Sequence of chain 1.A:
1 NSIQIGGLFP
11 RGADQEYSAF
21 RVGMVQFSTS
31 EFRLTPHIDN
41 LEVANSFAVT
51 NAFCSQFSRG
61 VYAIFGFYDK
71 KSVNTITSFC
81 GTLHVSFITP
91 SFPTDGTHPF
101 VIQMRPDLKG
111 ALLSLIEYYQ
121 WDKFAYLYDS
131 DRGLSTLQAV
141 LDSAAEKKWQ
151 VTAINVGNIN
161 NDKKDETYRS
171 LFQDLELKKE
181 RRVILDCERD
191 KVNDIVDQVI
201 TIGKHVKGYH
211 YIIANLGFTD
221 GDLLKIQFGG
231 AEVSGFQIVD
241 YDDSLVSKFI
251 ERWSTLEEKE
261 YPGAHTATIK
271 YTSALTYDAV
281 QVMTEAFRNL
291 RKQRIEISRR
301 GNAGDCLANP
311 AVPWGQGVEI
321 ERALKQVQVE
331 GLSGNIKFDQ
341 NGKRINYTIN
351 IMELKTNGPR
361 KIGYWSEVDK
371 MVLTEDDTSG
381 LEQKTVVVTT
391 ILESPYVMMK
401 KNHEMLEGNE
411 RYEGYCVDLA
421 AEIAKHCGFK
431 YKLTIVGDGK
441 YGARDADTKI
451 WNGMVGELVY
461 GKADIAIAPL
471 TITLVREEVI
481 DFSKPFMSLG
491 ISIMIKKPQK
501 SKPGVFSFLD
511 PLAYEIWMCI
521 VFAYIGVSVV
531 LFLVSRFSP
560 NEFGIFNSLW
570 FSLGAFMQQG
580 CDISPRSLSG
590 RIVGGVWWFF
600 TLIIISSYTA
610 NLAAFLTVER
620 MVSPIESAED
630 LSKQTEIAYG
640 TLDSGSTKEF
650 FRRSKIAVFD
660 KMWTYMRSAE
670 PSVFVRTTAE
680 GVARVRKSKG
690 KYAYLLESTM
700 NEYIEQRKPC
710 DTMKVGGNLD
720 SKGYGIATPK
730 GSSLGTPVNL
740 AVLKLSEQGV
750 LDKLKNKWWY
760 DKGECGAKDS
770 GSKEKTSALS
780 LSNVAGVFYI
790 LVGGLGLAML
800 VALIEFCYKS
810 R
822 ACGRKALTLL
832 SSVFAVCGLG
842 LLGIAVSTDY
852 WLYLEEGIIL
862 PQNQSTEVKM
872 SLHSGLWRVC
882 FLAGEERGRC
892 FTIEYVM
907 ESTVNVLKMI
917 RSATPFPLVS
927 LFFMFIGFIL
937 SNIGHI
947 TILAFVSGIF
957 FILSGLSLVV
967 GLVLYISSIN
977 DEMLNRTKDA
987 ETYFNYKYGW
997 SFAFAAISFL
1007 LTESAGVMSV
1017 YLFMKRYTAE

The protein below binds the small molecule below.
Small molecule (SMILES): N[C@@H](CCC(=O)O)C(=O)O

Binding-site contacts:
Ligand atom N contacts residue GLU696 of chain 1.A at 4.1 Å.
Ligand atom O contacts residue LEU470 of chain 1.A at 3.3 Å.
Ligand atom C contacts residue LEU470 of chain 1.A at 4.2 Å (hydrophobic).
Ligand atom C contacts residue SER645 of chain 1.A at 4.0 Å.
Ligand atom CG contacts residue GLY644 of chain 1.A at 3.7 Å.
Ligand atom OE2 contacts residue THR646 of chain 1.A at 2.5 Å (h-bond).
Ligand atom N contacts residue MET699 of chain 1.A at 4.1 Å.
Ligand atom O contacts residue PRO469 of chain 1.A at 3.3 Å (h-bond).
Ligand atom CG contacts residue TYR441 of chain 1.A at 3.8 Å (hydrophobic).
Ligand atom OE2 contacts residue GLY644 of chain 1.A at 3.2 Å.
Ligand atom OXT contacts residue SER645 of chain 1.A at 3.2 Å (h-bond).
Ligand atom CA contacts residue GLU696 of chain 1.A at 4.2 Å.
Ligand atom O contacts residue ARG476 of chain 1.A at 4.2 Å.
Ligand atom C contacts residue THR471 of chain 1.A at 3.2 Å.
Ligand atom OE2 contacts residue SER645 of chain 1.A at 2.5 Å (h-bond).
Ligand atom OE1 contacts residue GLU696 of chain 1.A at 3.4 Å (salt-bridge).
Ligand atom CG contacts residue LEU641 of chain 1.A at 3.8 Å (hydrophobic).
Ligand atom OE2 contacts residue LYS647 of chain 1.A at 4.0 Å.
Ligand atom C contacts residue TYR441 of chain 1.A at 4.1 Å (hydrophobic).
Ligand atom CG contacts residue SER645 of chain 1.A at 3.8 Å.
Ligand atom CA contacts residue THR471 of chain 1.A at 3.3 Å.
Ligand atom C contacts residue ARG476 of chain 1.A at 4.1 Å.
Ligand atom CD contacts residue GLY644 of chain 1.A at 4.0 Å.
Ligand atom OE1 contacts residue SER645 of chain 1.A at 4.0 Å.
Ligand atom CD contacts residue THR646 of chain 1.A at 3.3 Å.
Ligand atom C contacts residue PRO469 of chain 1.A at 3.9 Å (hydrophobic).
Ligand atom CB contacts residue TYR441 of chain 1.A at 3.6 Å (hydrophobic).
Ligand atom O contacts residue TYR441 of chain 1.A at 3.2 Å.
Ligand atom CA contacts residue SER645 of chain 1.A at 4.1 Å.
Ligand atom O contacts residue THR471 of chain 1.A at 3.5 Å (h-bond).
Ligand atom OXT contacts residue THR471 of chain 1.A at 2.9 Å (h-bond).
Ligand atom N contacts residue THR471 of chain 1.A at 3.6 Å.
Ligand atom CD contacts residue SER645 of chain 1.A at 3.4 Å.
Ligand atom N contacts residue TYR723 of chain 1.A at 3.5 Å (h-bond).
Ligand atom CA contacts residue PRO469 of chain 1.A at 3.9 Å (hydrophobic).
Ligand atom N contacts residue PRO469 of chain 1.A at 2.7 Å (h-bond).
Ligand atom OE1 contacts residue THR646 of chain 1.A at 2.7 Å (h-bond).
Ligand atom OXT contacts residue ARG476 of chain 1.A at 3.2 Å (salt-bridge).
Ligand atom OXT contacts residue GLY644 of chain 1.A at 4.1 Å.
Ligand atom OXT contacts residue LEU470 of chain 1.A at 4.3 Å.